Binding-site contacts:
Ligand atom C23 contacts residue TYR320 of chain 1.B at 4.1 Å (hydrophobic).
Ligand atom C17 contacts residue ASN315 of chain 1.B at 4.0 Å.
Ligand atom C17 contacts residue LEU337 of chain 1.B at 4.0 Å (hydrophobic).
Ligand atom C16 contacts residue PHE326 of chain 1.B at 3.5 Å (hydrophobic).
Ligand atom N1 contacts residue LYS334 of chain 1.B at 4.0 Å.
Ligand atom N4 contacts residue TYR320 of chain 1.B at 3.6 Å.
Ligand atom C17 contacts residue MET314 of chain 1.B at 3.6 Å (hydrophobic).
Ligand atom C12 contacts residue ASP323 of chain 1.B at 3.8 Å.
Ligand atom N1 contacts residue GLU327 of chain 1.B at 4.4 Å.
Ligand atom C6 contacts residue LYS334 of chain 1.B at 3.4 Å.
Ligand atom CL1 contacts residue HIS341 of chain 1.B at 3.7 Å.
Ligand atom C19 contacts residue LEU337 of chain 1.B at 3.8 Å (hydrophobic).
Ligand atom CL1 contacts residue LEU337 of chain 1.B at 4.2 Å.
Ligand atom C24 contacts residue TYR320 of chain 1.B at 3.6 Å (hydrophobic).
Ligand atom C5 contacts residue LYS334 of chain 1.B at 3.4 Å.
Ligand atom C18 contacts residue MET314 of chain 1.B at 3.7 Å (hydrophobic).
Ligand atom C19 contacts residue HIS341 of chain 1.B at 4.1 Å.
Ligand atom C18 contacts residue ASN315 of chain 1.B at 3.3 Å.
Ligand atom C9 contacts residue LYS334 of chain 1.B at 4.4 Å.
Ligand atom C16 contacts residue TYR320 of chain 1.B at 3.9 Å (hydrophobic).
Ligand atom C13 contacts residue PHE326 of chain 1.B at 4.4 Å (hydrophobic).
Ligand atom C20 contacts residue LEU337 of chain 1.B at 3.9 Å (hydrophobic).
Ligand atom N4 contacts residue PHE326 of chain 1.B at 3.8 Å.
Ligand atom C7 contacts residue LYS334 of chain 1.B at 3.9 Å.
Ligand atom N1 contacts residue PHE326 of chain 1.B at 4.0 Å.
Ligand atom C18 contacts residue LEU337 of chain 1.B at 4.0 Å (hydrophobic).
Ligand atom C17 contacts residue TYR320 of chain 1.B at 4.1 Å (hydrophobic).
Ligand atom C5 contacts residue PHE326 of chain 1.B at 3.8 Å (hydrophobic).
Ligand atom C15 contacts residue PHE326 of chain 1.B at 4.0 Å (hydrophobic).
Ligand atom CL1 contacts residue GLU338 of chain 1.B at 2.9 Å.
Ligand atom N4 contacts residue MET314 of chain 1.B at 2.7 Å (h-bond).
Ligand atom C21 contacts residue LEU337 of chain 1.B at 4.2 Å (hydrophobic).
Ligand atom C4 contacts residue PHE326 of chain 1.B at 4.2 Å (hydrophobic).
Ligand atom C16 contacts residue MET314 of chain 1.B at 3.9 Å (hydrophobic).
Ligand atom CL contacts residue GLU338 of chain 1.B at 4.0 Å.
Ligand atom C4 contacts residue LYS334 of chain 1.B at 3.6 Å.
Ligand atom CL contacts residue LYS334 of chain 1.B at 3.5 Å.
Ligand atom C19 contacts residue ASN315 of chain 1.B at 3.7 Å.
Ligand atom C14 contacts residue PHE326 of chain 1.B at 3.8 Å (hydrophobic).
Ligand atom C22 contacts residue LEU337 of chain 1.B at 4.1 Å (hydrophobic).

A protein and the small-molecule ligand that binds it are described below.
Small molecule (SMILES): N[C@@H](Cc1c[nH]c2ccc(Cl)cc12)C(=O)NC1CCN(Cc2c[nH]c3ccc(Cl)cc23)CC1

Sequence of chain 1.B:
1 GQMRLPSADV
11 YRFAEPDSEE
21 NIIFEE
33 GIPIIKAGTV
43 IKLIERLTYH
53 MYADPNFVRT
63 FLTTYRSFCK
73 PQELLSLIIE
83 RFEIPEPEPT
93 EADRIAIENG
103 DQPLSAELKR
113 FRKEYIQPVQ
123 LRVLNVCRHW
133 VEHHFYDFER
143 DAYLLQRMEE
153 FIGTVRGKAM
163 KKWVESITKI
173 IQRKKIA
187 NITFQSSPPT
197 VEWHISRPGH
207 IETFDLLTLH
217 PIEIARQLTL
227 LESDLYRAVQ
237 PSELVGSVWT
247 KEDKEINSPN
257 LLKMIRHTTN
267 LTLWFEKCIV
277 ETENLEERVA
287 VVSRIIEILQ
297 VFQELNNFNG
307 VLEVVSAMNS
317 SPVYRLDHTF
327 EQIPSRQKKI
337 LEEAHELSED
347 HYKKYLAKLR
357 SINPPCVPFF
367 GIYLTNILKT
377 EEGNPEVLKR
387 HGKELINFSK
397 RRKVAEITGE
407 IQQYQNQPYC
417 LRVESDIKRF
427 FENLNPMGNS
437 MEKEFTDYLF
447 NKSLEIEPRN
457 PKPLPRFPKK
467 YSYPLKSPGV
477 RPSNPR